This protein binds this small molecule.
Small molecule (SMILES): CC(=O)N[C@@H]1[C@@H](O)[C@H](O)[C@@H](CO)O[C@H]1O

Sequence of chain 1.A:
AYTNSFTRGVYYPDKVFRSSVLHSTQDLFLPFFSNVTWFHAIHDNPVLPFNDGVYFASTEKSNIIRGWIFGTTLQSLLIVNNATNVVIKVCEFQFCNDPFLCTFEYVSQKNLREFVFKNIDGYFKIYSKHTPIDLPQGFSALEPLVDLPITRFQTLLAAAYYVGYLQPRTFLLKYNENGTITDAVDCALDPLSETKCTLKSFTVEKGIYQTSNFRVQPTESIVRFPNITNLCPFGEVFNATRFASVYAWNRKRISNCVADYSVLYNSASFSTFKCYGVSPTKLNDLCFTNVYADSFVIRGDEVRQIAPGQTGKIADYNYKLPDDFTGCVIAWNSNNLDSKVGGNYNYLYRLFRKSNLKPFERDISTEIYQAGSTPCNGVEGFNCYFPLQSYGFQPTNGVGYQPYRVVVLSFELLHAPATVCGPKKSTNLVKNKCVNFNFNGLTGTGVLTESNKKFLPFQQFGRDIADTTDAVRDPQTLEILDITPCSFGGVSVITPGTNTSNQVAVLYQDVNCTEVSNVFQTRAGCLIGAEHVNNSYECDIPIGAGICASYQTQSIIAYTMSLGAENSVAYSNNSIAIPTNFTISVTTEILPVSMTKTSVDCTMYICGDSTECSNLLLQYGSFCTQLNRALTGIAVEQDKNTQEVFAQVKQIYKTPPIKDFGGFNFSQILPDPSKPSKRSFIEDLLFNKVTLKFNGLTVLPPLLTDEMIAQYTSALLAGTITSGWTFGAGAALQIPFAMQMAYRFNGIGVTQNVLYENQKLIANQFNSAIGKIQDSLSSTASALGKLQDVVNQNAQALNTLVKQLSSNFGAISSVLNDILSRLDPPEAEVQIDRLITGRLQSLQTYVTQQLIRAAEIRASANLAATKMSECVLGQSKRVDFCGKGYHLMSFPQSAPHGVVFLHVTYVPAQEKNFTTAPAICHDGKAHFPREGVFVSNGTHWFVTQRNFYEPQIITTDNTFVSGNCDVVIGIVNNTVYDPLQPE

Binding-site contacts:
Ligand atom O7 contacts residue ASN331 of chain 1.A at 4.5 Å.
Ligand atom C1 contacts residue ASN331 of chain 1.A at 1.4 Å.
Ligand atom C5 contacts residue ASN331 of chain 1.A at 3.7 Å.
Ligand atom O5 contacts residue ASN331 of chain 1.A at 2.4 Å (h-bond).
Ligand atom C7 contacts residue ASN331 of chain 1.A at 3.5 Å.
Ligand atom C2 contacts residue ASN331 of chain 1.A at 2.5 Å.
Ligand atom N2 contacts residue ASN331 of chain 1.A at 3.0 Å (h-bond).
Ligand atom C4 contacts residue ASN331 of chain 1.A at 4.2 Å.
Ligand atom C8 contacts residue ASN331 of chain 1.A at 3.6 Å.
Ligand atom O6 contacts residue ASN331 of chain 1.A at 4.3 Å.
Ligand atom O7 contacts residue GLN580 of chain 1.A at 4.2 Å.
Ligand atom C3 contacts residue ASN331 of chain 1.A at 3.8 Å.